Binding-site contacts:
Ligand atom O7 contacts residue SER79 of chain 1.B at 3.7 Å.
Ligand atom C4 contacts residue SER79 of chain 1.B at 3.9 Å.
Ligand atom C7 contacts residue SER20 of chain 1.B at 3.5 Å.
Ligand atom C4 contacts residue SER77 of chain 1.B at 3.6 Å.
Ligand atom C3 contacts residue SER77 of chain 1.B at 3.5 Å.
Ligand atom C3 contacts residue SER79 of chain 1.B at 4.0 Å.
Ligand atom O4 contacts residue SER79 of chain 1.B at 4.4 Å.
Ligand atom C4 contacts residue ARG59 of chain 1.B at 3.3 Å.
Ligand atom O3 contacts residue SER77 of chain 1.B at 3.4 Å (h-bond).
Ligand atom O6 contacts residue VAL60 of chain 1.B at 4.5 Å.
Ligand atom O3 contacts residue SER20 of chain 1.B at 3.1 Å (h-bond).
Ligand atom O4 contacts residue ILE78 of chain 1.B at 4.3 Å.
Ligand atom O6 contacts residue THR61 of chain 1.B at 4.0 Å.
Ligand atom O6 contacts residue PRO58 of chain 1.B at 3.8 Å.
Ligand atom O7 contacts residue SER20 of chain 1.B at 3.3 Å (h-bond).
Ligand atom O3 contacts residue SER79 of chain 1.B at 3.5 Å.
Ligand atom C6 contacts residue ARG59 of chain 1.B at 3.7 Å.
Ligand atom C6 contacts residue THR61 of chain 1.B at 4.1 Å.
Ligand atom O3 contacts residue ARG59 of chain 1.B at 4.4 Å.
Ligand atom C2 contacts residue SER20 of chain 1.B at 4.5 Å.
Ligand atom N2 contacts residue SER20 of chain 1.B at 4.1 Å.
Ligand atom C5 contacts residue SER77 of chain 1.B at 4.5 Å.
Ligand atom O3 contacts residue ILE78 of chain 1.B at 3.9 Å.
Ligand atom C8 contacts residue SER20 of chain 1.B at 3.9 Å.
Ligand atom C2 contacts residue SER79 of chain 1.B at 3.9 Å.
Ligand atom O4 contacts residue VAL60 of chain 1.B at 3.9 Å.
Ligand atom C5 contacts residue ARG59 of chain 1.B at 4.2 Å.
Ligand atom C5 contacts residue THR61 of chain 1.B at 4.1 Å.
Ligand atom O4 contacts residue SER77 of chain 1.B at 2.6 Å (h-bond).
Ligand atom C6 contacts residue VAL60 of chain 1.B at 3.7 Å (hydrophobic).
Ligand atom O4 contacts residue ARG59 of chain 1.B at 3.2 Å (salt-bridge).
Ligand atom O4 contacts residue THR61 of chain 1.B at 3.5 Å (h-bond).
Ligand atom C6 contacts residue PRO58 of chain 1.B at 3.5 Å (hydrophobic).
Ligand atom C3 contacts residue SER20 of chain 1.B at 4.3 Å.
Ligand atom C4 contacts residue THR61 of chain 1.B at 4.5 Å.

A small-molecule ligand and the protein it binds are described below.
Small molecule (SMILES): CC(=O)N[C@@H]1[C@@H](O)[C@H](O)[C@@H](CO)O[C@H]1O

Sequence of chain 1.B:
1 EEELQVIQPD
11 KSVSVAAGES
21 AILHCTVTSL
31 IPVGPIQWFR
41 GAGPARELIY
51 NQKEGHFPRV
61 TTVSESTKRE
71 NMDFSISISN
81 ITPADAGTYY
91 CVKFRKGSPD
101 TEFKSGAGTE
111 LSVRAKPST